Sequence of chain 1.A:
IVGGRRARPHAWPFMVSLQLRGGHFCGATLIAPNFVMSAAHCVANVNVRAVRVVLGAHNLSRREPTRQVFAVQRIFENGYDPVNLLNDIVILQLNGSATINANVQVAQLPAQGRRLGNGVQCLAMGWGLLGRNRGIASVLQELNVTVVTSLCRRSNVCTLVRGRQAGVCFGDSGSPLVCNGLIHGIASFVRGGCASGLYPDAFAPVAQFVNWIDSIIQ

Binding-site contacts:
Ligand atom C4 contacts residue ARG52 of chain 1.A at 3.8 Å.
Ligand atom O5 contacts residue ARG52 of chain 1.A at 3.1 Å (salt-bridge).
Ligand atom C1 contacts residue ASN95 of chain 1.A at 1.5 Å.
Ligand atom C2 contacts residue ASN95 of chain 1.A at 2.5 Å.
Ligand atom C5 contacts residue VAL69 of chain 1.A at 4.3 Å (hydrophobic).
Ligand atom C8 contacts residue ASN95 of chain 1.A at 3.5 Å.
Ligand atom C4 contacts residue ARG49 of chain 1.A at 4.4 Å.
Ligand atom C5 contacts residue ASN95 of chain 1.A at 3.7 Å.
Ligand atom C5 contacts residue ARG52 of chain 1.A at 4.1 Å.
Ligand atom C6 contacts residue ALA71 of chain 1.A at 3.9 Å (hydrophobic).
Ligand atom C5 contacts residue ALA71 of chain 1.A at 3.9 Å (hydrophobic).
Ligand atom O5 contacts residue ALA71 of chain 1.A at 3.7 Å.
Ligand atom O5 contacts residue PHE70 of chain 1.A at 4.4 Å.
Ligand atom C2 contacts residue ARG52 of chain 1.A at 3.4 Å.
Ligand atom C3 contacts residue ASN95 of chain 1.A at 3.9 Å.
Ligand atom C5 contacts residue ALA71 of chain 1.A at 4.5 Å (hydrophobic).
Ligand atom C6 contacts residue ALA71 of chain 1.A at 4.4 Å (hydrophobic).
Ligand atom C6 contacts residue ARG49 of chain 1.A at 3.6 Å.
Ligand atom C1 contacts residue ARG52 of chain 1.A at 3.6 Å.
Ligand atom C7 contacts residue ASN95 of chain 1.A at 3.2 Å.
Ligand atom C3 contacts residue ARG52 of chain 1.A at 3.9 Å.
Ligand atom C6 contacts residue ARG52 of chain 1.A at 3.7 Å.
Ligand atom C5 contacts residue ARG49 of chain 1.A at 4.4 Å.
Ligand atom C6 contacts residue ALA50 of chain 1.A at 3.9 Å (hydrophobic).
Ligand atom O6 contacts residue ALA71 of chain 1.A at 4.5 Å.
Ligand atom O4 contacts residue ARG52 of chain 1.A at 2.8 Å (salt-bridge).
Ligand atom C4 contacts residue ASN95 of chain 1.A at 4.4 Å.
Ligand atom O7 contacts residue ASN95 of chain 1.A at 3.2 Å (h-bond).
Ligand atom O3 contacts residue ARG52 of chain 1.A at 4.0 Å.
Ligand atom O5 contacts residue ASN95 of chain 1.A at 2.4 Å (h-bond).
Ligand atom N2 contacts residue ASN95 of chain 1.A at 2.7 Å (h-bond).
Ligand atom C1 contacts residue ALA71 of chain 1.A at 4.1 Å (hydrophobic).
Ligand atom C6 contacts residue VAL51 of chain 1.A at 3.3 Å (hydrophobic).

This small molecule binds to this protein.
Small molecule (SMILES): CC(=O)N[C@H]1CO[C@H](CO[C@@H]2O[C@@H](C)[C@@H](O)[C@@H](O)[C@@H]2O)[C@@H](O)[C@@H]1O